Sequence of chain 1.A:
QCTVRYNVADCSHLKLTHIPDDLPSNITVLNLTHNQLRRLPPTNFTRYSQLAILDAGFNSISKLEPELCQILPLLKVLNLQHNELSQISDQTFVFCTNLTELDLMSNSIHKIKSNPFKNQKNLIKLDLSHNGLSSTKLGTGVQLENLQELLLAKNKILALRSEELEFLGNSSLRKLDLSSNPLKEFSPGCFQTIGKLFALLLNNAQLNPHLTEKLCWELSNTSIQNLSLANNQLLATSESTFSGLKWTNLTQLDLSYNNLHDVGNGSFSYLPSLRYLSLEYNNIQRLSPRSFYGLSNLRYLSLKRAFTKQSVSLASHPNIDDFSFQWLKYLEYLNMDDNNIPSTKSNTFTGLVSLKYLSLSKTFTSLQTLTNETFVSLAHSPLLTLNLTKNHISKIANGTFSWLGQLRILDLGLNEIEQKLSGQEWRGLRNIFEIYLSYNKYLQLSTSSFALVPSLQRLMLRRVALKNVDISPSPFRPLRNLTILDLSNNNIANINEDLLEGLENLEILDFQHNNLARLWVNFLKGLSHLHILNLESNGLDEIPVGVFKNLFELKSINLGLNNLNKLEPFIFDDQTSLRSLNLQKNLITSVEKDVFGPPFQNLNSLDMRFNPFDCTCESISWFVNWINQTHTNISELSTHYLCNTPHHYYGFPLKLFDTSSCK

The protein below binds the small molecule below.
Small molecule (SMILES): CC(=O)N[C@@H]1[C@@H](O)[C@H](O)[C@@H](CO)O[C@H]1O

Binding-site contacts:
Ligand atom C5 contacts residue ASN641 of chain 1.A at 3.6 Å.
Ligand atom C1 contacts residue HIS639 of chain 1.A at 4.4 Å.
Ligand atom C8 contacts residue ASN641 of chain 1.A at 4.1 Å.
Ligand atom C1 contacts residue ASN641 of chain 1.A at 1.4 Å.
Ligand atom C2 contacts residue ASN612 of chain 1.A at 4.4 Å.
Ligand atom O4 contacts residue HIS639 of chain 1.A at 4.1 Å.
Ligand atom C2 contacts residue ASN641 of chain 1.A at 2.4 Å.
Ligand atom C7 contacts residue ASN612 of chain 1.A at 3.7 Å.
Ligand atom O5 contacts residue ASN641 of chain 1.A at 2.3 Å (h-bond).
Ligand atom N2 contacts residue ASN612 of chain 1.A at 3.2 Å (h-bond).
Ligand atom C2 contacts residue HIS639 of chain 1.A at 4.5 Å.
Ligand atom C1 contacts residue THR640 of chain 1.A at 4.4 Å.
Ligand atom C3 contacts residue ASN641 of chain 1.A at 3.7 Å.
Ligand atom C5 contacts residue HIS639 of chain 1.A at 3.9 Å.
Ligand atom C4 contacts residue HIS639 of chain 1.A at 4.2 Å.
Ligand atom C7 contacts residue ASN641 of chain 1.A at 4.0 Å.
Ligand atom N2 contacts residue ASN641 of chain 1.A at 2.9 Å (h-bond).
Ligand atom O7 contacts residue ASN612 of chain 1.A at 3.3 Å.
Ligand atom C4 contacts residue ASN641 of chain 1.A at 4.1 Å.
Ligand atom C3 contacts residue HIS639 of chain 1.A at 3.7 Å.